Sequence of chain 3.A:
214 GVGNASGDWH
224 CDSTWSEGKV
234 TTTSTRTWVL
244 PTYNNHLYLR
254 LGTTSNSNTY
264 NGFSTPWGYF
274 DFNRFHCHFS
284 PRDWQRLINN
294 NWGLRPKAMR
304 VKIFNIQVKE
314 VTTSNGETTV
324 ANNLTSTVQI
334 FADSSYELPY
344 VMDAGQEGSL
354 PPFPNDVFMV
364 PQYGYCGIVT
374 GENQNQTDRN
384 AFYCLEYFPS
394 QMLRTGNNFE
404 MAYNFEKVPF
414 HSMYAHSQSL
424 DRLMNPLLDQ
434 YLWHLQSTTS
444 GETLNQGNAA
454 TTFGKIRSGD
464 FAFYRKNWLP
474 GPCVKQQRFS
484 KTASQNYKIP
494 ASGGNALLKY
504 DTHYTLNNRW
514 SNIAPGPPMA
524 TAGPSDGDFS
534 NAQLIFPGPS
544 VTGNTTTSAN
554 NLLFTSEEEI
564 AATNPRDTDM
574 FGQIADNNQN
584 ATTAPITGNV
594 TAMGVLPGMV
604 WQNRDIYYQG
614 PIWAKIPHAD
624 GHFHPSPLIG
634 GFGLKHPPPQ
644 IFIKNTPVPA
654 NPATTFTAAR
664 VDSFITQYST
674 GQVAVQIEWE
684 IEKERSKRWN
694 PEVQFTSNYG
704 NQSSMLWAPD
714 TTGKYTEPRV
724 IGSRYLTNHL

Binding-site contacts:
Ligand atom N3 contacts residue PRO628 of chain 3.A at 3.5 Å (h-bond).
Ligand atom N6 contacts residue SER629 of chain 3.A at 3.0 Å (h-bond).
Ligand atom C2' contacts residue HIS627 of chain 3.A at 3.2 Å.
Ligand atom C5 contacts residue PRO412 of chain 3.A at 4.2 Å (hydrophobic).
Ligand atom N9 contacts residue PRO412 of chain 3.A at 4.2 Å.
Ligand atom P contacts residue HIS625 of chain 41.A at 3.9 Å.
Ligand atom N6 contacts residue PRO628 of chain 3.A at 3.4 Å (h-bond).
Ligand atom O1P contacts residue HIS625 of chain 41.A at 2.8 Å (h-bond).
Ligand atom N1 contacts residue VAL411 of chain 3.A at 4.3 Å.
Ligand atom C8 contacts residue PRO412 of chain 3.A at 4.3 Å (hydrophobic).
Ligand atom C6 contacts residue PRO628 of chain 3.A at 2.8 Å (hydrophobic).
Ligand atom N7 contacts residue ASN606 of chain 3.A at 4.2 Å.
Ligand atom C1' contacts residue PRO628 of chain 3.A at 3.9 Å (hydrophobic).
Ligand atom C6 contacts residue SER629 of chain 3.A at 3.5 Å.
Ligand atom C6 contacts residue GLY636 of chain 3.A at 3.6 Å.
Ligand atom N7 contacts residue SER629 of chain 3.A at 3.1 Å (h-bond).
Ligand atom C4 contacts residue PRO412 of chain 3.A at 4.1 Å (hydrophobic).
Ligand atom C4 contacts residue PRO628 of chain 3.A at 3.0 Å (hydrophobic).
Ligand atom C6 contacts residue PRO412 of chain 3.A at 4.3 Å (hydrophobic).
Ligand atom N7 contacts residue PRO628 of chain 3.A at 3.3 Å (h-bond).
Ligand atom C2 contacts residue GLY636 of chain 3.A at 3.2 Å.
Ligand atom O3' contacts residue PRO628 of chain 3.A at 4.1 Å.
Ligand atom C2' contacts residue PRO628 of chain 3.A at 3.6 Å (hydrophobic).
Ligand atom N6 contacts residue GLY634 of chain 3.A at 3.8 Å.
Ligand atom C8 contacts residue HIS627 of chain 3.A at 3.5 Å.
Ligand atom C5 contacts residue SER629 of chain 3.A at 3.5 Å.
Ligand atom C3' contacts residue HIS627 of chain 3.A at 4.3 Å.
Ligand atom C8 contacts residue SER629 of chain 3.A at 4.2 Å.
Ligand atom N7 contacts residue HIS627 of chain 3.A at 4.1 Å.
Ligand atom N6 contacts residue PHE635 of chain 3.A at 3.7 Å.
Ligand atom O2P contacts residue ASP623 of chain 41.A at 3.2 Å (salt-bridge).
Ligand atom C8 contacts residue PRO628 of chain 3.A at 3.8 Å (hydrophobic).
Ligand atom C5 contacts residue PRO628 of chain 3.A at 2.7 Å (hydrophobic).
Ligand atom C2 contacts residue PRO628 of chain 3.A at 3.5 Å (hydrophobic).
Ligand atom N7 contacts residue PRO412 of chain 3.A at 4.3 Å.
Ligand atom N6 contacts residue GLY636 of chain 3.A at 3.2 Å (h-bond).
Ligand atom C1' contacts residue HIS627 of chain 3.A at 4.3 Å.
Ligand atom N1 contacts residue GLY636 of chain 3.A at 2.9 Å (h-bond).
Ligand atom N9 contacts residue PRO628 of chain 3.A at 3.7 Å.
Ligand atom N1 contacts residue PRO628 of chain 3.A at 3.2 Å (h-bond).

Sequence of chain 41.A:
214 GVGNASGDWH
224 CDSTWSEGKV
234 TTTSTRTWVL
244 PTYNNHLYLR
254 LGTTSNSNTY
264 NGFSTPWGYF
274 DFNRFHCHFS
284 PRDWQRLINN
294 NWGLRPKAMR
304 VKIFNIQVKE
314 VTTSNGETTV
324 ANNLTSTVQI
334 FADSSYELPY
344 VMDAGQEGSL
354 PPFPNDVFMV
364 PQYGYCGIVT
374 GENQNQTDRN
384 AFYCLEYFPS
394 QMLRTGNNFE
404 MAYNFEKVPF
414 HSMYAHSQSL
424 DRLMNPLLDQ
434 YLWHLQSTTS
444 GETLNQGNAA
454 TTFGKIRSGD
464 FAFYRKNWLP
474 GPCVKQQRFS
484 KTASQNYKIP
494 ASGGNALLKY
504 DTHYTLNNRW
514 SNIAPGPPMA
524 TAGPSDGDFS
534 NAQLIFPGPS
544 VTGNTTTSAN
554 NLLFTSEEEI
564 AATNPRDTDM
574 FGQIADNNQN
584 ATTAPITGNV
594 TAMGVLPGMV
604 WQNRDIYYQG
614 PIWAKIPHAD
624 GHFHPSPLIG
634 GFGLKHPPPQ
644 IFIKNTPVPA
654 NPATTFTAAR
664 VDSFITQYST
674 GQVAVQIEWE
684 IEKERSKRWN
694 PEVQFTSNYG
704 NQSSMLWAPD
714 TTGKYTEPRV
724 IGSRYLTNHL

A protein and the small-molecule ligand that binds it are described below.
Small molecule (SMILES): Nc1ncnc2c1ncn2[C@H]1C[C@H](O)[C@@H](COP(=O)(O)O)O1